The small molecule below binds the protein below.
Small molecule (SMILES): C[C@]12C=CC(=O)C=C1CC[C@@H]1[C@@H]2CC[C@]2(C)C(=O)CC[C@@H]12

Sequence of chain 1.A:
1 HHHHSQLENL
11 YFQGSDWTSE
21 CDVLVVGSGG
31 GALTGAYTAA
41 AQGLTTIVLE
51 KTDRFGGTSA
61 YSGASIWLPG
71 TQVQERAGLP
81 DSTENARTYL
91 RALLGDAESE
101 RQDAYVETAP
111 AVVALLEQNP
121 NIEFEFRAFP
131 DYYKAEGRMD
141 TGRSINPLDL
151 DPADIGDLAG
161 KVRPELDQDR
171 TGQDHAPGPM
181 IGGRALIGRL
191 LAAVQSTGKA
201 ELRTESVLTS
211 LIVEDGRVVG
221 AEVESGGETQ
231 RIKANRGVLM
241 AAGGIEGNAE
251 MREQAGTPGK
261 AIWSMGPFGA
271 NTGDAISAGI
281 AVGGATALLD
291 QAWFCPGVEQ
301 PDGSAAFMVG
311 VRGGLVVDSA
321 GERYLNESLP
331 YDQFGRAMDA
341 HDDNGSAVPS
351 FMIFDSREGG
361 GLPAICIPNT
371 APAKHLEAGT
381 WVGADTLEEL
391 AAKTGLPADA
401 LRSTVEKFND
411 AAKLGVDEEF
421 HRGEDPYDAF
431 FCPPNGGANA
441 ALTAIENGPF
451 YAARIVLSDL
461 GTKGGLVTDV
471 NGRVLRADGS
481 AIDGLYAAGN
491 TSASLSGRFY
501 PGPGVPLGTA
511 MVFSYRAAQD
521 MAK

Binding-site contacts:
Ligand atom C3 contacts residue TYR500 of chain 1.A at 3.3 Å (hydrophobic).
Ligand atom C4 contacts residue FAD1 of chain 1.B at 3.1 Å.
Ligand atom C4 contacts residue SER65 of chain 1.A at 3.9 Å.
Ligand atom C7 contacts residue PHE129 of chain 1.A at 3.9 Å (hydrophobic).
Ligand atom C4 contacts residue TYR132 of chain 1.A at 3.9 Å (hydrophobic).
Ligand atom C12 contacts residue ILE367 of chain 1.A at 3.9 Å (hydrophobic).
Ligand atom C1 contacts residue TYR331 of chain 1.A at 3.6 Å (hydrophobic).
Ligand atom C4 contacts residue GLY504 of chain 1.A at 3.8 Å.
Ligand atom C11 contacts residue FAD1 of chain 1.B at 3.9 Å.
Ligand atom C3 contacts residue FAD1 of chain 1.B at 3.0 Å.
Ligand atom C2 contacts residue FAD1 of chain 1.B at 3.0 Å.
Ligand atom O1 contacts residue TYR331 of chain 1.A at 3.3 Å (h-bond).
Ligand atom C19 contacts residue TYR132 of chain 1.A at 3.9 Å (hydrophobic).
Ligand atom C19 contacts residue TYR331 of chain 1.A at 3.6 Å (hydrophobic).
Ligand atom C8 contacts residue PHE129 of chain 1.A at 3.9 Å (hydrophobic).
Ligand atom C10 contacts residue FAD1 of chain 1.B at 3.9 Å.
Ligand atom C6 contacts residue PHE129 of chain 1.A at 3.8 Å (hydrophobic).
Ligand atom C7 contacts residue SER65 of chain 1.A at 3.8 Å.
Ligand atom O1 contacts residue TYR500 of chain 1.A at 2.6 Å (h-bond).
Ligand atom C1 contacts residue PHE307 of chain 1.A at 4.0 Å (hydrophobic).
Ligand atom C19 contacts residue PHE129 of chain 1.A at 3.5 Å (hydrophobic).
Ligand atom C5 contacts residue FAD1 of chain 1.B at 3.5 Å.
Ligand atom C2 contacts residue TYR500 of chain 1.A at 3.4 Å (hydrophobic).
Ligand atom O1 contacts residue FAD1 of chain 1.B at 3.2 Å (h-bond).
Ligand atom C2 contacts residue TYR331 of chain 1.A at 3.0 Å (hydrophobic).
Ligand atom C6 contacts residue SER65 of chain 1.A at 3.6 Å.
Ligand atom O1 contacts residue PRO503 of chain 1.A at 3.8 Å.
Ligand atom C11 contacts residue PHE307 of chain 1.A at 3.9 Å (hydrophobic).
Ligand atom C4 contacts residue TYR331 of chain 1.A at 3.9 Å (hydrophobic).
Ligand atom C5 contacts residue PRO503 of chain 1.A at 4.0 Å (hydrophobic).
Ligand atom C3 contacts residue GLY504 of chain 1.A at 3.8 Å.
Ligand atom C19 contacts residue VAL309 of chain 1.A at 4.0 Å (hydrophobic).
Ligand atom C5 contacts residue TYR132 of chain 1.A at 4.0 Å (hydrophobic).
Ligand atom C4 contacts residue PRO503 of chain 1.A at 3.5 Å (hydrophobic).
Ligand atom O1 contacts residue GLY504 of chain 1.A at 3.0 Å (h-bond).
Ligand atom C6 contacts residue PRO503 of chain 1.A at 3.8 Å (hydrophobic).
Ligand atom C1 contacts residue FAD1 of chain 1.B at 3.1 Å.
Ligand atom C3 contacts residue TYR132 of chain 1.A at 4.0 Å (hydrophobic).
Ligand atom C3 contacts residue TYR331 of chain 1.A at 3.1 Å (hydrophobic).
Ligand atom C9 contacts residue FAD1 of chain 1.B at 3.9 Å.